Binding-site contacts:
Ligand atom O3 contacts residue ALA368 of chain 1.B at 3.6 Å.
Ligand atom C8 contacts residue GLU83 of chain 1.B at 3.4 Å.
Ligand atom C5 contacts residue ARG261 of chain 1.B at 3.6 Å.
Ligand atom C5 contacts residue HIS265 of chain 1.B at 4.5 Å.
Ligand atom C2 contacts residue GLY268 of chain 1.B at 4.3 Å.
Ligand atom O4 contacts residue THR264 of chain 1.B at 3.5 Å.
Ligand atom O3 contacts residue ARG261 of chain 1.B at 3.7 Å.
Ligand atom C4 contacts residue GLY268 of chain 1.B at 3.7 Å.
Ligand atom C6 contacts residue ILE213 of chain 1.A at 4.4 Å (hydrophobic).
Ligand atom C8 contacts residue LYS267 of chain 1.B at 3.7 Å.
Ligand atom C2 contacts residue ASN271 of chain 1.B at 3.5 Å.
Ligand atom C5 contacts residue ALA368 of chain 1.B at 4.0 Å (hydrophobic).
Ligand atom C4 contacts residue THR264 of chain 1.B at 3.6 Å.
Ligand atom O3 contacts residue THR264 of chain 1.B at 3.8 Å.
Ligand atom O8 contacts residue LYS267 of chain 1.B at 2.5 Å (salt-bridge).
Ligand atom O7 contacts residue ILE213 of chain 1.A at 4.3 Å.
Ligand atom O4 contacts residue ILE213 of chain 1.A at 4.1 Å.
Ligand atom C8 contacts residue ASN271 of chain 1.B at 3.3 Å.
Ligand atom C5 contacts residue LEU372 of chain 1.B at 4.2 Å (hydrophobic).
Ligand atom C5 contacts residue THR264 of chain 1.B at 3.6 Å.
Ligand atom O4 contacts residue LEU372 of chain 1.B at 3.7 Å.
Ligand atom O3 contacts residue LEU372 of chain 1.B at 4.1 Å.
Ligand atom O4 contacts residue ARG261 of chain 1.B at 2.7 Å (salt-bridge).
Ligand atom O8 contacts residue ASN271 of chain 1.B at 2.8 Å (h-bond).
Ligand atom O7 contacts residue LEU214 of chain 1.A at 4.4 Å.
Ligand atom O3 contacts residue HIS265 of chain 1.B at 3.9 Å.
Ligand atom O7 contacts residue THR264 of chain 1.B at 3.7 Å.
Ligand atom C4 contacts residue ALA368 of chain 1.B at 4.1 Å (hydrophobic).
Ligand atom O8 contacts residue GLU83 of chain 1.B at 3.1 Å (salt-bridge).
Ligand atom C6 contacts residue ALA368 of chain 1.B at 4.3 Å (hydrophobic).

Sequence of chain 1.A:
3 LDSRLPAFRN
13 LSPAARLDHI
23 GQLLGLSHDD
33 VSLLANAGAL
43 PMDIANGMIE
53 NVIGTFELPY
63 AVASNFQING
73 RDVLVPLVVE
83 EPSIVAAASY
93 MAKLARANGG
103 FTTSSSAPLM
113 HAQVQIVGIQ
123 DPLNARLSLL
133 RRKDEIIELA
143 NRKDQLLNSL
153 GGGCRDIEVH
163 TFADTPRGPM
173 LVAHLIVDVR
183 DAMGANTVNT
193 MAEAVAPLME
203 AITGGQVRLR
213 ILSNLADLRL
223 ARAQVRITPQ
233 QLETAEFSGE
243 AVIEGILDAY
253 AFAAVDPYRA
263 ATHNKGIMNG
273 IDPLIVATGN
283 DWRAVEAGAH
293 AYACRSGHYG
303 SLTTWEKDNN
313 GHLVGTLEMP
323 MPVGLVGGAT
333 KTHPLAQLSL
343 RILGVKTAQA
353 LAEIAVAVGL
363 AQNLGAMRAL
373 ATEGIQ

A small-molecule ligand and the protein it binds are described below.
Small molecule (SMILES): C[C@@](O)(CCO)CC(=O)[O-]

Sequence of chain 1.B:
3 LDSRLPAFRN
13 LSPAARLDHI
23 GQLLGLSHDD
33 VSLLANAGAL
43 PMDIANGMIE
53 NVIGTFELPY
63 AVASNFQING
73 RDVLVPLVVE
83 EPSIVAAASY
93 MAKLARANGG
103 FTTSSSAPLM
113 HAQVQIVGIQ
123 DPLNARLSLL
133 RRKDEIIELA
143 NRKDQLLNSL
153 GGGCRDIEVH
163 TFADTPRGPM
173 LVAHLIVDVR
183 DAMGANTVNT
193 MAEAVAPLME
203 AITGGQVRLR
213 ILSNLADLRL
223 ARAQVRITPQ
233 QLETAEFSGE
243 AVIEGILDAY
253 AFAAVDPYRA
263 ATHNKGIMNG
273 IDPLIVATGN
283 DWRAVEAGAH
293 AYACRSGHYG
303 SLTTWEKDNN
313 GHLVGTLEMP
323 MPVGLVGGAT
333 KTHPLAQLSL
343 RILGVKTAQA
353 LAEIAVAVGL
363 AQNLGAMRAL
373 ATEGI